A small-molecule ligand and the protein it binds are described below.
Small molecule (SMILES): CO[C@@]1(C(=O)Nc2cncc3ccc(NS(C)(=O)=O)cc23)CCOc2ccc(Cl)cc21

Sequence of chain 1.B:
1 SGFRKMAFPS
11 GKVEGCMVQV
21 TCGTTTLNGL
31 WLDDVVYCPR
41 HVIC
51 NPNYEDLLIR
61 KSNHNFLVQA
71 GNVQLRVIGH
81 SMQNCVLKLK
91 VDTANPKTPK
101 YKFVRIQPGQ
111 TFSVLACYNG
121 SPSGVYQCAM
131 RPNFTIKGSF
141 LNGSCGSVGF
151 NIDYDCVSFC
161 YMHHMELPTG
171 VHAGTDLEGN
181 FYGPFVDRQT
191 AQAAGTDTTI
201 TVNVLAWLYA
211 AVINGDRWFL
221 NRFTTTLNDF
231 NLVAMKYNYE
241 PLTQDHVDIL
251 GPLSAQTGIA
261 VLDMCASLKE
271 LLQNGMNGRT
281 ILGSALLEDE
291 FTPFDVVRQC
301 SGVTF

Binding-site contacts:
Ligand atom CL contacts residue HIS41 of chain 1.A at 3.7 Å.
Ligand atom CL contacts residue MET165 of chain 1.A at 3.7 Å.
Ligand atom C15 contacts residue LEU141 of chain 1.A at 3.7 Å (hydrophobic).
Ligand atom C6 contacts residue MET165 of chain 1.A at 3.6 Å (hydrophobic).
Ligand atom C14 contacts residue ASN142 of chain 1.A at 3.9 Å.
Ligand atom C13 contacts residue GLU166 of chain 1.A at 3.7 Å.
Ligand atom C7 contacts residue MET49 of chain 1.A at 3.7 Å (hydrophobic).
Ligand atom CL contacts residue HIS164 of chain 1.A at 3.7 Å.
Ligand atom O3 contacts residue ASN142 of chain 1.A at 3.9 Å.
Ligand atom O2 contacts residue MET165 of chain 1.A at 3.3 Å.
Ligand atom C14 contacts residue LEU141 of chain 1.A at 3.8 Å (hydrophobic).
Ligand atom C5 contacts residue MET49 of chain 1.A at 3.7 Å (hydrophobic).
Ligand atom C15 contacts residue PHE140 of chain 1.A at 3.6 Å (hydrophobic).
Ligand atom C4 contacts residue DMS1 of chain 1.D at 3.8 Å.
Ligand atom C13 contacts residue LEU141 of chain 1.A at 3.5 Å (hydrophobic).
Ligand atom C contacts residue HIS41 of chain 1.A at 3.5 Å.
Ligand atom C contacts residue DMS1 of chain 1.K at 3.4 Å.
Ligand atom O2 contacts residue GLU166 of chain 1.A at 3.0 Å (salt-bridge).
Ligand atom C15 contacts residue ASN142 of chain 1.A at 3.6 Å.
Ligand atom C7 contacts residue MET165 of chain 1.A at 3.4 Å (hydrophobic).
Ligand atom C13 contacts residue HIS163 of chain 1.A at 3.9 Å.
Ligand atom C15 contacts residue GLU166 of chain 1.A at 3.6 Å.
Ligand atom C3 contacts residue DMS1 of chain 1.D at 3.8 Å.
Ligand atom O1 contacts residue GLN189 of chain 1.A at 3.5 Å.
Ligand atom N1 contacts residue SER144 of chain 1.A at 3.8 Å.
Ligand atom C6 contacts residue MET49 of chain 1.A at 3.5 Å (hydrophobic).
Ligand atom C8 contacts residue HIS164 of chain 1.A at 3.4 Å.
Ligand atom C14 contacts residue GLU166 of chain 1.A at 3.8 Å.
Ligand atom N1 contacts residue HIS163 of chain 1.A at 2.8 Å (h-bond).
Ligand atom C6 contacts residue ARG188 of chain 1.A at 3.7 Å.
Ligand atom C8 contacts residue MET165 of chain 1.A at 3.4 Å (hydrophobic).
Ligand atom C5 contacts residue GLN189 of chain 1.A at 3.9 Å.
Ligand atom O1 contacts residue DMS1 of chain 1.D at 3.5 Å.
Ligand atom C13 contacts residue PHE140 of chain 1.A at 3.4 Å (hydrophobic).
Ligand atom C5 contacts residue DMS1 of chain 1.D at 3.8 Å.
Ligand atom CL contacts residue ASP187 of chain 1.A at 3.4 Å.
Ligand atom C12 contacts residue CYS145 of chain 1.A at 3.7 Å (hydrophobic).
Ligand atom C12 contacts residue HIS163 of chain 1.A at 3.4 Å.
Ligand atom C5 contacts residue ARG188 of chain 1.A at 3.9 Å.
Ligand atom C12 contacts residue GLU166 of chain 1.A at 3.7 Å.

Sequence of chain 1.A:
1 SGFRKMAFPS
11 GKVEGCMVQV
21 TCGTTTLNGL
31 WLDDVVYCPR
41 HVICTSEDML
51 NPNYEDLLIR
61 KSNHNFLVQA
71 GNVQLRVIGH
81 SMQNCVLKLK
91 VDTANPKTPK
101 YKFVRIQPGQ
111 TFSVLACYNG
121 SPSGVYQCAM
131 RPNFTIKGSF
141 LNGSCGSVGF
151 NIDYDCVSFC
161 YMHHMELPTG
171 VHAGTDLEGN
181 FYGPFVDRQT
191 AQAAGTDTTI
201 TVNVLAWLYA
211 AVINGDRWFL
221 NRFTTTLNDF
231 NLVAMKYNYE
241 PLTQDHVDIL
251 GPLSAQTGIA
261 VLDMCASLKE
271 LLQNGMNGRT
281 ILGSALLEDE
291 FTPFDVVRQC